Sequence of chain 1.G:
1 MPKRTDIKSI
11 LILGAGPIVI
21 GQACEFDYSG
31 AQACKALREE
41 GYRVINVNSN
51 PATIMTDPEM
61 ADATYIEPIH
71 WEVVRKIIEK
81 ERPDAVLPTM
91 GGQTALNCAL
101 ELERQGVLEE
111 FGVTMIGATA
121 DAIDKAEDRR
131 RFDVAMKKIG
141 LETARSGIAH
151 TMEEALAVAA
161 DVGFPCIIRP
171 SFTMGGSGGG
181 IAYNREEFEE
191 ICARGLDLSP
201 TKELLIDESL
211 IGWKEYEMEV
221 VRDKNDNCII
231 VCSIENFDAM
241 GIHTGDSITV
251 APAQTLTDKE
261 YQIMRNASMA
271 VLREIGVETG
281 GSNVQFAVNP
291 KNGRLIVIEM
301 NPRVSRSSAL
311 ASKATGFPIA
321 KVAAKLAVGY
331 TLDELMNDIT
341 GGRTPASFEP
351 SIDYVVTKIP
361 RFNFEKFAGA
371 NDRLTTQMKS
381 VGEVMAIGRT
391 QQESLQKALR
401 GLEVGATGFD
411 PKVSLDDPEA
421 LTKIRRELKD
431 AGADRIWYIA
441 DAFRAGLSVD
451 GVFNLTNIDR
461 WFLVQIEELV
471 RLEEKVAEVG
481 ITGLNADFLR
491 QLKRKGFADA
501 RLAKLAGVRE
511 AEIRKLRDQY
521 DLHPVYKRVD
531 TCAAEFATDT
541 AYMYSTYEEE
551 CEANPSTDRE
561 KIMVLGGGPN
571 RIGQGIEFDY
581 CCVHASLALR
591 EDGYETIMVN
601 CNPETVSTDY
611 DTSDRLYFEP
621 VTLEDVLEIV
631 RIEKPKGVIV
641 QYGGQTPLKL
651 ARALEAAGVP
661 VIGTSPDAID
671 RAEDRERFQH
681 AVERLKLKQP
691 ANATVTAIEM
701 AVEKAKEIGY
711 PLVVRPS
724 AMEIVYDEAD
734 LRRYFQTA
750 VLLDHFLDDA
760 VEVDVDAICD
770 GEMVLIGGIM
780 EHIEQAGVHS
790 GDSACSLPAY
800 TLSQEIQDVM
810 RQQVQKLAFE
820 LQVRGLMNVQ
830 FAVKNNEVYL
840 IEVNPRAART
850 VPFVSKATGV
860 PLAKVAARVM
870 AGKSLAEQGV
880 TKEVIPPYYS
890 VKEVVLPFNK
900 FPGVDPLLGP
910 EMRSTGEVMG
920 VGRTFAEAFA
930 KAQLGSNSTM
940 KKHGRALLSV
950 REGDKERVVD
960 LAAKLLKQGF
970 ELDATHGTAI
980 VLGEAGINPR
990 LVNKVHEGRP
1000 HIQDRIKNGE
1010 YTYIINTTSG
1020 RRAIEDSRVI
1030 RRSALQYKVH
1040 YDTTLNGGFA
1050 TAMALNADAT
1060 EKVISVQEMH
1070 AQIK

Binding-site contacts:
Ligand atom CG contacts residue LEU895 of chain 1.G at 4.2 Å (hydrophobic).
Ligand atom O contacts residue LEU907 of chain 1.G at 4.2 Å.
Ligand atom CD contacts residue VAL893 of chain 1.G at 4.2 Å (hydrophobic).
Ligand atom N contacts residue ASP1041 of chain 1.G at 3.4 Å (salt-bridge).
Ligand atom CA contacts residue ASP1041 of chain 1.G at 4.2 Å.
Ligand atom CD contacts residue ASP791 of chain 1.G at 3.1 Å.
Ligand atom CD contacts residue LEU895 of chain 1.G at 4.4 Å (hydrophobic).
Ligand atom NE contacts residue GLU783 of chain 1.G at 3.0 Å (salt-bridge).
Ligand atom O contacts residue THR1042 of chain 1.G at 2.6 Å (h-bond).
Ligand atom OXT contacts residue TYR1040 of chain 1.G at 4.2 Å.
Ligand atom OXT contacts residue THR1042 of chain 1.G at 2.6 Å (h-bond).
Ligand atom CD contacts residue GLU892 of chain 1.G at 3.6 Å.
Ligand atom OXT contacts residue LEU907 of chain 1.G at 3.4 Å.
Ligand atom N contacts residue TYR1040 of chain 1.G at 2.7 Å (h-bond).
Ligand atom CB contacts residue LEU907 of chain 1.G at 4.1 Å (hydrophobic).
Ligand atom O contacts residue ASP1041 of chain 1.G at 2.8 Å.
Ligand atom NE contacts residue GLU892 of chain 1.G at 2.4 Å (salt-bridge).
Ligand atom CG contacts residue GLU783 of chain 1.G at 3.9 Å.
Ligand atom NE contacts residue ASP791 of chain 1.G at 3.0 Å (salt-bridge).
Ligand atom C contacts residue TYR1040 of chain 1.G at 3.6 Å (hydrophobic).
Ligand atom NE contacts residue SER792 of chain 1.G at 4.1 Å.
Ligand atom CA contacts residue TYR1040 of chain 1.G at 3.7 Å (hydrophobic).
Ligand atom OXT contacts residue ASP1041 of chain 1.G at 4.2 Å.
Ligand atom N contacts residue HIS1039 of chain 1.G at 3.9 Å.
Ligand atom C contacts residue THR1042 of chain 1.G at 3.4 Å.
Ligand atom NE contacts residue VAL893 of chain 1.G at 4.0 Å.
Ligand atom CA contacts residue LEU907 of chain 1.G at 4.4 Å (hydrophobic).
Ligand atom CD contacts residue GLU783 of chain 1.G at 3.2 Å.
Ligand atom O contacts residue TYR1040 of chain 1.G at 3.5 Å (h-bond).
Ligand atom O contacts residue THR1043 of chain 1.G at 4.3 Å.
Ligand atom CD contacts residue LEU907 of chain 1.G at 3.8 Å (hydrophobic).
Ligand atom C contacts residue ASP1041 of chain 1.G at 3.7 Å.
Ligand atom C contacts residue LEU907 of chain 1.G at 3.7 Å (hydrophobic).
Ligand atom CG contacts residue LEU907 of chain 1.G at 4.3 Å (hydrophobic).
Ligand atom NE contacts residue ALA793 of chain 1.G at 3.8 Å.
Ligand atom CB contacts residue GLU783 of chain 1.G at 3.6 Å.
Ligand atom CG contacts residue GLU892 of chain 1.G at 3.8 Å.

This small molecule binds to this protein.
Small molecule (SMILES): NCCC[C@H](N)C(=O)O